Binding-site contacts:
Ligand atom O1C contacts residue SER168 of chain 3.I at 2.7 Å (h-bond).
Ligand atom O2D contacts residue MET31 of chain 3.I at 3.4 Å.
Ligand atom CGB contacts residue SER168 of chain 3.J at 2.9 Å.
Ligand atom O2C contacts residue SER168 of chain 3.J at 1.0 Å.
Ligand atom C1D contacts residue MET57 of chain 3.J at 3.3 Å (hydrophobic).
Ligand atom CBC contacts residue SER168 of chain 3.I at 2.8 Å.
Ligand atom CGC contacts residue SER168 of chain 3.I at 3.2 Å.
Ligand atom O1B contacts residue LYS50 of chain 3.J at 2.7 Å (salt-bridge).
Ligand atom O1C contacts residue SER168 of chain 3.J at 2.9 Å.
Ligand atom O2D contacts residue TYR35 of chain 3.I at 2.7 Å (h-bond).
Ligand atom ND contacts residue MET57 of chain 3.J at 3.1 Å (h-bond).
Ligand atom O1A contacts residue TYR35 of chain 3.J at 2.4 Å (h-bond).
Ligand atom ND contacts residue MET57 of chain 3.I at 3.0 Å.
Ligand atom O1D contacts residue HIS28 of chain 3.I at 3.3 Å.
Ligand atom NA contacts residue MET57 of chain 3.J at 3.3 Å (h-bond).
Ligand atom NC contacts residue MET57 of chain 3.J at 3.0 Å (h-bond).
Ligand atom O2B contacts residue SER168 of chain 3.J at 2.5 Å (h-bond).
Ligand atom CGC contacts residue SER168 of chain 3.J at 2.2 Å.
Ligand atom C4A contacts residue MET57 of chain 3.I at 3.4 Å (hydrophobic).
Ligand atom C1B contacts residue MET57 of chain 3.I at 3.3 Å (hydrophobic).
Ligand atom CGA contacts residue ARG20 of chain 3.I at 3.3 Å.
Ligand atom NC contacts residue MET57 of chain 3.I at 2.9 Å (h-bond).
Ligand atom O1B contacts residue LYS169 of chain 3.I at 3.0 Å (salt-bridge).
Ligand atom CBC contacts residue SER168 of chain 3.J at 3.3 Å.
Ligand atom FE contacts residue MET57 of chain 3.I at 2.4 Å.
Ligand atom CAC contacts residue SER168 of chain 3.I at 2.7 Å.
Ligand atom O2D contacts residue ARG20 of chain 3.J at 3.3 Å (salt-bridge).
Ligand atom CGD contacts residue MET31 of chain 3.I at 3.4 Å (hydrophobic).
Ligand atom CMD contacts residue MET57 of chain 3.J at 3.1 Å (hydrophobic).
Ligand atom NA contacts residue MET57 of chain 3.I at 3.2 Å (h-bond).
Ligand atom NB contacts residue MET57 of chain 3.J at 3.2 Å (h-bond).
Ligand atom CGA contacts residue TYR35 of chain 3.J at 3.1 Å (hydrophobic).
Ligand atom O1B contacts residue SO41 of chain 3.JC at 3.2 Å (h-bond).
Ligand atom CBB contacts residue SER168 of chain 3.J at 2.8 Å.
Ligand atom CMD contacts residue GLU61 of chain 3.J at 3.4 Å.
Ligand atom NB contacts residue MET57 of chain 3.I at 2.8 Å (h-bond).
Ligand atom CMB contacts residue GLU61 of chain 3.I at 3.3 Å.
Ligand atom O1A contacts residue ARG20 of chain 3.I at 2.6 Å (salt-bridge).
Ligand atom O2A contacts residue ARG20 of chain 3.I at 2.6 Å (salt-bridge).
Ligand atom FE contacts residue MET57 of chain 3.J at 2.4 Å.

Sequence of chain 3.I:
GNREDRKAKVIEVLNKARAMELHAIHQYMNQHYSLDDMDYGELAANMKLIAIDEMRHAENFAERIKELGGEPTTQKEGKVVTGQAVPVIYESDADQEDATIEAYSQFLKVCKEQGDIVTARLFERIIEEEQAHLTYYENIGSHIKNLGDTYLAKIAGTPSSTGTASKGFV

This protein binds this small molecule.
Small molecule (SMILES): CC1=C(CCC(=O)O)C2=Cc3c(CCC(=O)O)c(C)c4n3[Fe@]35n6c(c(C)c(CCC(=O)O)c6=CC1=[N+]23)=CC1=[N+]5C(=C4)C(C)=C1CCC(=O)O

Sequence of chain 3.J:
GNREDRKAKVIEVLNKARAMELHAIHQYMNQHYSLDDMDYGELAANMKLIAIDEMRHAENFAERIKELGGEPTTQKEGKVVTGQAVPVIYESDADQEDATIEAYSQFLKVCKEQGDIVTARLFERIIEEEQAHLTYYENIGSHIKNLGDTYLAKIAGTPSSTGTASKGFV